Binding-site contacts:
Ligand atom C8 contacts residue MET248 of chain 1.B at 4.1 Å (hydrophobic).
Ligand atom C10 contacts residue VAL185 of chain 1.B at 4.1 Å (hydrophobic).
Ligand atom C8 contacts residue LEU147 of chain 1.B at 4.1 Å (hydrophobic).
Ligand atom C4 contacts residue TYR159 of chain 1.B at 4.0 Å (hydrophobic).
Ligand atom C contacts residue MET244 of chain 1.B at 3.3 Å (hydrophobic).
Ligand atom N contacts residue PRO182 of chain 1.B at 3.3 Å (h-bond).
Ligand atom C10 contacts residue PHE144 of chain 1.B at 3.8 Å (hydrophobic).
Ligand atom C2 contacts residue MET248 of chain 1.B at 2.8 Å (hydrophobic).
Ligand atom CL contacts residue VAL185 of chain 1.B at 3.1 Å.
Ligand atom C2 contacts residue MET244 of chain 1.B at 3.8 Å (hydrophobic).
Ligand atom C11 contacts residue VAL185 of chain 1.B at 3.9 Å (hydrophobic).
Ligand atom N contacts residue VAL185 of chain 1.B at 2.8 Å (h-bond).
Ligand atom C5 contacts residue TYR159 of chain 1.B at 4.2 Å (hydrophobic).
Ligand atom C10 contacts residue PRO182 of chain 1.B at 3.7 Å (hydrophobic).
Ligand atom C13 contacts residue ILE187 of chain 1.B at 3.9 Å (hydrophobic).
Ligand atom C3 contacts residue MET160 of chain 1.B at 4.0 Å (hydrophobic).
Ligand atom C9 contacts residue LEU147 of chain 1.B at 3.8 Å (hydrophobic).
Ligand atom CL contacts residue ILE187 of chain 1.B at 4.0 Å.
Ligand atom C4 contacts residue MET248 of chain 1.B at 4.2 Å (hydrophobic).
Ligand atom C6 contacts residue MET248 of chain 1.B at 3.8 Å (hydrophobic).
Ligand atom C13 contacts residue VAL185 of chain 1.B at 4.2 Å (hydrophobic).
Ligand atom C1 contacts residue MET244 of chain 1.B at 3.6 Å (hydrophobic).
Ligand atom CL contacts residue ILE163 of chain 1.B at 3.6 Å.
Ligand atom C12 contacts residue VAL185 of chain 1.B at 3.5 Å (hydrophobic).
Ligand atom C3 contacts residue MET248 of chain 1.B at 3.5 Å (hydrophobic).
Ligand atom C11 contacts residue PHE144 of chain 1.B at 3.6 Å (hydrophobic).
Ligand atom C contacts residue PRO182 of chain 1.B at 3.8 Å (hydrophobic).
Ligand atom C3 contacts residue ILE156 of chain 1.B at 3.9 Å (hydrophobic).
Ligand atom C8 contacts residue PHE144 of chain 1.B at 4.2 Å (hydrophobic).
Ligand atom C12 contacts residue ILE187 of chain 1.B at 4.2 Å (hydrophobic).
Ligand atom C9 contacts residue PHE144 of chain 1.B at 3.3 Å (hydrophobic).
Ligand atom C6 contacts residue MET244 of chain 1.B at 4.1 Å (hydrophobic).
Ligand atom C11 contacts residue PRO182 of chain 1.B at 3.4 Å (hydrophobic).
Ligand atom N contacts residue ASN141 of chain 1.B at 3.8 Å.
Ligand atom CL contacts residue MET244 of chain 1.B at 3.1 Å.
Ligand atom C13 contacts residue MET244 of chain 1.B at 3.9 Å (hydrophobic).
Ligand atom C13 contacts residue PRO182 of chain 1.B at 4.2 Å (hydrophobic).
Ligand atom C contacts residue MET248 of chain 1.B at 3.2 Å (hydrophobic).
Ligand atom C1 contacts residue MET248 of chain 1.B at 3.0 Å (hydrophobic).
Ligand atom C12 contacts residue PRO182 of chain 1.B at 3.3 Å (hydrophobic).

Sequence of chain 1.B:
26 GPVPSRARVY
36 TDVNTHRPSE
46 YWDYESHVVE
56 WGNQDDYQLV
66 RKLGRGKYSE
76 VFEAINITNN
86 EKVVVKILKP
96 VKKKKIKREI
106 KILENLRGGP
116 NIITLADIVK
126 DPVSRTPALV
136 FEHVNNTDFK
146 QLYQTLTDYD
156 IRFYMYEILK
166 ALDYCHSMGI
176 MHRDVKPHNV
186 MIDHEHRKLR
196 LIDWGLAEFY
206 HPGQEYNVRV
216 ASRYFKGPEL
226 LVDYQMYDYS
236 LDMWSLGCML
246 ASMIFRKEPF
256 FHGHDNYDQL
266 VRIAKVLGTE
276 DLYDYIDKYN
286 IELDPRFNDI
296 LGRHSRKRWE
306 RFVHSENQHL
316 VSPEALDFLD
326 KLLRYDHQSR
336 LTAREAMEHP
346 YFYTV

This small molecule binds to this protein.
Small molecule (SMILES): Cc1ccccc1-c1ccc(CN)cc1Cl